Sequence of chain 2.A:
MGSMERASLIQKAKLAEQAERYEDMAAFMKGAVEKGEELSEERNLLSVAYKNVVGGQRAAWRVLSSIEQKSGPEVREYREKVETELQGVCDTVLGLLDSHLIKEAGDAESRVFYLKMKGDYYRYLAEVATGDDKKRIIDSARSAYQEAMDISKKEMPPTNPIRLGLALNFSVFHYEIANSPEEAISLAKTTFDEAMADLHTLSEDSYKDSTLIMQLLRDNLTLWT

Binding-site contacts:
Ligand atom C15 contacts residue ILE8 of chain 2.B at 4.1 Å (hydrophobic).
Ligand atom C16 contacts residue LYS127 of chain 2.A at 3.1 Å.
Ligand atom C05 contacts residue ILE224 of chain 2.A at 3.7 Å (hydrophobic).
Ligand atom N10 contacts residue GLY10 of chain 2.B at 3.8 Å.
Ligand atom C14 contacts residue ILE173 of chain 2.A at 3.9 Å (hydrophobic).
Ligand atom O02 contacts residue LEU223 of chain 2.A at 3.7 Å.
Ligand atom C14 contacts residue PRO172 of chain 2.A at 3.3 Å (hydrophobic).
Ligand atom N10 contacts residue PRO9 of chain 2.B at 3.1 Å (h-bond).
Ligand atom C12 contacts residue ILE8 of chain 2.B at 3.8 Å (hydrophobic).
Ligand atom C06 contacts residue LEU223 of chain 2.A at 3.9 Å (hydrophobic).
Ligand atom C13 contacts residue ILE224 of chain 2.A at 3.8 Å (hydrophobic).
Ligand atom C04 contacts residue LEU227 of chain 2.A at 3.8 Å (hydrophobic).
Ligand atom O02 contacts residue LEU227 of chain 2.A at 3.6 Å.
Ligand atom O19 contacts residue ILE224 of chain 2.A at 3.8 Å.
Ligand atom C03 contacts residue LEU227 of chain 2.A at 3.9 Å (hydrophobic).
Ligand atom C14 contacts residue LYS127 of chain 2.A at 3.4 Å.
Ligand atom C05 contacts residue LEU223 of chain 2.A at 3.7 Å (hydrophobic).
Ligand atom C11 contacts residue PRO9 of chain 2.B at 4.1 Å (hydrophobic).
Ligand atom C17 contacts residue PRO9 of chain 2.B at 3.5 Å (hydrophobic).
Ligand atom C06 contacts residue ARG11 of chain 2.B at 4.0 Å.
Ligand atom C14 contacts residue GLY176 of chain 2.A at 4.0 Å.
Ligand atom C05 contacts residue ILE8 of chain 2.B at 4.1 Å (hydrophobic).
Ligand atom C09 contacts residue PRO9 of chain 2.B at 4.0 Å (hydrophobic).
Ligand atom C04 contacts residue ILE224 of chain 2.A at 3.8 Å (hydrophobic).
Ligand atom C15 contacts residue LYS127 of chain 2.A at 2.4 Å.
Ligand atom C09 contacts residue ARG11 of chain 2.B at 3.7 Å.
Ligand atom C17 contacts residue ILE8 of chain 2.B at 3.8 Å (hydrophobic).
Ligand atom C12 contacts residue PRO9 of chain 2.B at 4.1 Å (hydrophobic).
Ligand atom C16 contacts residue ILE8 of chain 2.B at 4.0 Å (hydrophobic).
Ligand atom C18 contacts residue LYS127 of chain 2.A at 1.4 Å.
Ligand atom C07 contacts residue ARG11 of chain 2.B at 3.4 Å.
Ligand atom C13 contacts residue ILE8 of chain 2.B at 3.8 Å (hydrophobic).
Ligand atom C01 contacts residue LEU227 of chain 2.A at 4.0 Å (hydrophobic).
Ligand atom C14 contacts residue ILE8 of chain 2.B at 4.1 Å (hydrophobic).
Ligand atom C08 contacts residue LEU223 of chain 2.A at 3.6 Å (hydrophobic).
Ligand atom C07 contacts residue LEU223 of chain 2.A at 3.9 Å (hydrophobic).
Ligand atom C08 contacts residue PRO9 of chain 2.B at 3.9 Å (hydrophobic).
Ligand atom C13 contacts residue PRO172 of chain 2.A at 3.4 Å (hydrophobic).
Ligand atom C03 contacts residue LEU223 of chain 2.A at 3.3 Å (hydrophobic).
Ligand atom C04 contacts residue LEU223 of chain 2.A at 3.4 Å (hydrophobic).

Sequence of chain 2.B:
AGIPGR

The small molecule below binds the protein below.
Small molecule (SMILES): COc1ccc(CNC(=O)c2ccc(C=O)cc2)cc1